Sequence of chain 1.A:
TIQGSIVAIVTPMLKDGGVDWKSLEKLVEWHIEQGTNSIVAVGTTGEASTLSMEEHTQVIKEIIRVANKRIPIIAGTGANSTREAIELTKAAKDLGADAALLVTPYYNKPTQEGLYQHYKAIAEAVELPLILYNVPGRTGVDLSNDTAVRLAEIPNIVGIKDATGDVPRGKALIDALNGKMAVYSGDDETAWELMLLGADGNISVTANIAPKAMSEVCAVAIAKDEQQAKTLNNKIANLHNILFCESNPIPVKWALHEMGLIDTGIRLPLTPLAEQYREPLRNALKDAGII

Binding-site contacts:
Ligand atom OXT contacts residue LYS161 of chain 1.A at 3.3 Å (salt-bridge).
Ligand atom C contacts residue ALA8 of chain 1.A at 3.8 Å (hydrophobic).
Ligand atom CB contacts residue LYS161 of chain 1.A at 2.5 Å.
Ligand atom O contacts residue VAL40 of chain 1.A at 4.1 Å.
Ligand atom CA contacts residue LYS161 of chain 1.A at 1.4 Å.
Ligand atom CB contacts residue ALA8 of chain 1.A at 3.9 Å (hydrophobic).
Ligand atom O contacts residue THR44 of chain 1.A at 3.6 Å (h-bond).
Ligand atom CA contacts residue GOL1 of chain 1.C at 3.6 Å.
Ligand atom O contacts residue TYR133 of chain 1.A at 3.8 Å.
Ligand atom CB contacts residue THR45 of chain 1.A at 4.2 Å.
Ligand atom CB contacts residue GOL1 of chain 1.C at 3.1 Å.
Ligand atom O contacts residue LYS161 of chain 1.A at 2.8 Å (salt-bridge).
Ligand atom C contacts residue TYR133 of chain 1.A at 3.6 Å (hydrophobic).
Ligand atom CA contacts residue ILE203 of chain 1.A at 4.1 Å (hydrophobic).
Ligand atom CB contacts residue VAL205 of chain 1.A at 4.1 Å (hydrophobic).
Ligand atom C contacts residue THR44 of chain 1.A at 3.9 Å.
Ligand atom OXT contacts residue GLY43 of chain 1.A at 4.4 Å.
Ligand atom OXT contacts residue THR44 of chain 1.A at 3.5 Å.
Ligand atom CA contacts residue TYR133 of chain 1.A at 3.5 Å (hydrophobic).
Ligand atom CA contacts residue ALA8 of chain 1.A at 4.0 Å (hydrophobic).
Ligand atom C contacts residue LYS161 of chain 1.A at 2.2 Å.
Ligand atom O contacts residue ILE203 of chain 1.A at 4.4 Å.
Ligand atom O contacts residue GLY43 of chain 1.A at 3.7 Å.
Ligand atom CA contacts residue THR45 of chain 1.A at 4.4 Å.
Ligand atom O contacts residue LEU101 of chain 1.A at 3.4 Å.
Ligand atom CB contacts residue ILE203 of chain 1.A at 3.2 Å (hydrophobic).
Ligand atom C contacts residue THR45 of chain 1.A at 4.0 Å.
Ligand atom OXT contacts residue TYR133 of chain 1.A at 4.0 Å.
Ligand atom OXT contacts residue THR45 of chain 1.A at 2.8 Å (h-bond).
Ligand atom OXT contacts residue ALA8 of chain 1.A at 3.5 Å.
Ligand atom O contacts residue ALA8 of chain 1.A at 4.2 Å.

This protein binds this small molecule.
Small molecule (SMILES): CC(=O)C(=O)O